Binding-site contacts:
Ligand atom C5 contacts residue SER151 of chain 2.B at 4.3 Å.
Ligand atom C2 contacts residue ASN154 of chain 2.B at 2.5 Å.
Ligand atom C6 contacts residue SER151 of chain 2.B at 3.6 Å.
Ligand atom O5 contacts residue THR156 of chain 2.B at 3.2 Å (h-bond).
Ligand atom C1 contacts residue THR156 of chain 2.B at 4.1 Å.
Ligand atom C7 contacts residue ASN154 of chain 2.B at 3.8 Å.
Ligand atom O5 contacts residue ASN154 of chain 2.B at 2.5 Å (h-bond).
Ligand atom O6 contacts residue ALA147 of chain 2.B at 3.8 Å.
Ligand atom C3 contacts residue ASN154 of chain 2.B at 3.8 Å.
Ligand atom O4 contacts residue ALA147 of chain 2.B at 4.5 Å.
Ligand atom C2 contacts residue GLY150 of chain 2.B at 4.1 Å.
Ligand atom C1 contacts residue GLY150 of chain 2.B at 3.9 Å.
Ligand atom O7 contacts residue ASN154 of chain 2.B at 4.2 Å.
Ligand atom O5 contacts residue GLY150 of chain 2.B at 3.8 Å.
Ligand atom C4 contacts residue ASN154 of chain 2.B at 4.3 Å.
Ligand atom O7 contacts residue ARG153 of chain 2.B at 4.4 Å.
Ligand atom C4 contacts residue ALA147 of chain 2.B at 4.2 Å (hydrophobic).
Ligand atom C1 contacts residue ASN154 of chain 2.B at 1.5 Å.
Ligand atom C6 contacts residue THR156 of chain 2.B at 3.6 Å.
Ligand atom O6 contacts residue SER151 of chain 2.B at 3.9 Å.
Ligand atom C5 contacts residue THR156 of chain 2.B at 3.9 Å.
Ligand atom O7 contacts residue GLY150 of chain 2.B at 4.2 Å.
Ligand atom O5 contacts residue SER151 of chain 2.B at 3.4 Å.
Ligand atom C5 contacts residue ASN154 of chain 2.B at 3.8 Å.
Ligand atom C1 contacts residue SER151 of chain 2.B at 4.4 Å.
Ligand atom N2 contacts residue ASN154 of chain 2.B at 2.9 Å (h-bond).

This protein binds this small molecule.
Small molecule (SMILES): CC(=O)N[C@@H]1[C@@H](O)[C@H](O)[C@@H](CO)O[C@H]1O

Sequence of chain 2.B:
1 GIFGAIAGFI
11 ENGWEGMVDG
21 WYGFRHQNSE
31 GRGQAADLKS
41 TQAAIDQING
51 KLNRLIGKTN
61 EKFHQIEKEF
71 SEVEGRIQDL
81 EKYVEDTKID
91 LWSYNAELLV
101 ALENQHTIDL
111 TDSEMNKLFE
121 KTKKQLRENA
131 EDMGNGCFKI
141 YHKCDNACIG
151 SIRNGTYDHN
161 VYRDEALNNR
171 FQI